Binding-site contacts:
Ligand atom O3 contacts residue PHE145 of chain 1.A at 4.3 Å.
Ligand atom C4 contacts residue GLU139 of chain 1.A at 3.8 Å.
Ligand atom C1 contacts residue GLY68 of chain 1.A at 3.8 Å.
Ligand atom C2 contacts residue QUE1 of chain 1.B at 3.7 Å.
Ligand atom C3 contacts residue GLU139 of chain 1.A at 3.9 Å.
Ligand atom C1 contacts residue GLY116 of chain 1.A at 3.8 Å.
Ligand atom O3 contacts residue GLY116 of chain 1.A at 4.5 Å.
Ligand atom C3 contacts residue GLY67 of chain 1.A at 3.5 Å.
Ligand atom O1 contacts residue ASP147 of chain 1.A at 4.0 Å.
Ligand atom C3 contacts residue GLY116 of chain 1.A at 2.9 Å.
Ligand atom C1 contacts residue GLU91 of chain 1.A at 3.4 Å.
Ligand atom C3 contacts residue QUE1 of chain 1.B at 3.0 Å.
Ligand atom C4 contacts residue LEU144 of chain 1.A at 3.6 Å (hydrophobic).
Ligand atom O3 contacts residue GLY115 of chain 1.A at 4.4 Å.
Ligand atom O2 contacts residue PHE88 of chain 1.A at 3.5 Å.
Ligand atom C2 contacts residue ILE70 of chain 1.A at 3.7 Å (hydrophobic).
Ligand atom C2 contacts residue GLY116 of chain 1.A at 3.9 Å.
Ligand atom O1 contacts residue GLY68 of chain 1.A at 3.4 Å (h-bond).
Ligand atom O3 contacts residue ASP147 of chain 1.A at 2.5 Å (salt-bridge).
Ligand atom O2 contacts residue VAL148 of chain 1.A at 3.7 Å.
Ligand atom O1 contacts residue GLU91 of chain 1.A at 2.8 Å (salt-bridge).
Ligand atom O2 contacts residue GLU91 of chain 1.A at 2.7 Å (salt-bridge).
Ligand atom O1 contacts residue GLY115 of chain 1.A at 3.9 Å.
Ligand atom C2 contacts residue GLU139 of chain 1.A at 4.4 Å.
Ligand atom C4 contacts residue ILE70 of chain 1.A at 3.6 Å (hydrophobic).
Ligand atom C3 contacts residue GLY68 of chain 1.A at 2.9 Å.
Ligand atom O1 contacts residue GLY116 of chain 1.A at 2.7 Å.
Ligand atom O2 contacts residue ASP147 of chain 1.A at 2.6 Å (salt-bridge).
Ligand atom C2 contacts residue GLY68 of chain 1.A at 3.5 Å.
Ligand atom C1 contacts residue ASP147 of chain 1.A at 3.5 Å.
Ligand atom C3 contacts residue GLY115 of chain 1.A at 3.7 Å.
Ligand atom O3 contacts residue QUE1 of chain 1.B at 4.2 Å.
Ligand atom O1 contacts residue VAL148 of chain 1.A at 3.3 Å.
Ligand atom O3 contacts residue GLU139 of chain 1.A at 2.6 Å (salt-bridge).
Ligand atom C2 contacts residue ASP147 of chain 1.A at 4.1 Å.
Ligand atom C4 contacts residue ASP147 of chain 1.A at 3.5 Å.
Ligand atom C1 contacts residue VAL148 of chain 1.A at 3.9 Å (hydrophobic).
Ligand atom O3 contacts residue LEU144 of chain 1.A at 3.9 Å.
Ligand atom C4 contacts residue QUE1 of chain 1.B at 4.0 Å.
Ligand atom O2 contacts residue PHE87 of chain 1.A at 4.2 Å.

This small molecule binds to this protein.
Small molecule (SMILES): C[C@H](CO)C(=O)O

Sequence of chain 1.A:
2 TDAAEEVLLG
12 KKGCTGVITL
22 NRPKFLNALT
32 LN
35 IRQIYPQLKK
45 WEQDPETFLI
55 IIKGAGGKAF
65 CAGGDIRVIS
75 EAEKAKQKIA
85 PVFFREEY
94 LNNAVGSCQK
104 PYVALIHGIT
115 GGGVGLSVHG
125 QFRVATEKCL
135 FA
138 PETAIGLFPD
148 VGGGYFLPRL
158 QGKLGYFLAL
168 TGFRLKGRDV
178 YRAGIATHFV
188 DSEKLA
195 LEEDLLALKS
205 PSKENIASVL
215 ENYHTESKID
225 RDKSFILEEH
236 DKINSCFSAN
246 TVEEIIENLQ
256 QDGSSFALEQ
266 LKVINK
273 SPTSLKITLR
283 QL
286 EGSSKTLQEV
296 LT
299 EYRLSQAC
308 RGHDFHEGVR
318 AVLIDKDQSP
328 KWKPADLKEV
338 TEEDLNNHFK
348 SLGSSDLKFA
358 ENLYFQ